Sequence of chain 27.C:
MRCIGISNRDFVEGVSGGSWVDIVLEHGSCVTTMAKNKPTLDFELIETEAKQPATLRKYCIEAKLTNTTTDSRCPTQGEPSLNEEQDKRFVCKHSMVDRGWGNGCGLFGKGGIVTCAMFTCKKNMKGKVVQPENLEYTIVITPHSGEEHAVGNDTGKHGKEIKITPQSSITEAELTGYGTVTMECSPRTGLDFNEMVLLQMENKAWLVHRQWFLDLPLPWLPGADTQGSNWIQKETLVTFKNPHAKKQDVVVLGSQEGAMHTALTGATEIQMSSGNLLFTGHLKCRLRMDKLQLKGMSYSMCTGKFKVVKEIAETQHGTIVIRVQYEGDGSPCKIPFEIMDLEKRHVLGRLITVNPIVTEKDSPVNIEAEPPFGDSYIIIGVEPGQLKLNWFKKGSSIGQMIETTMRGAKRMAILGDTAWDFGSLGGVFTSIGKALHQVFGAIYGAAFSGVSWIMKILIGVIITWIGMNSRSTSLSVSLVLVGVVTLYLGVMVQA

A protein and the small-molecule ligand that binds it are described below.
Small molecule (SMILES): CC(=O)N[C@@H]1[C@@H](O)[C@H](O)[C@@H](CO)O[C@H]1O

Binding-site contacts:
Ligand atom N2 contacts residue ASN67 of chain 27.C at 2.9 Å (h-bond).
Ligand atom C4 contacts residue ASP66 of chain 27.I at 4.0 Å.
Ligand atom C2 contacts residue ASN67 of chain 27.C at 2.4 Å.
Ligand atom C5 contacts residue ASN67 of chain 27.C at 3.7 Å.
Ligand atom C4 contacts residue GLN65 of chain 27.I at 3.3 Å.
Ligand atom C2 contacts residue GLN65 of chain 27.I at 4.4 Å.
Ligand atom C7 contacts residue ASN67 of chain 27.C at 3.7 Å.
Ligand atom O5 contacts residue GLN65 of chain 27.I at 3.7 Å.
Ligand atom C6 contacts residue GLN65 of chain 27.I at 3.5 Å.
Ligand atom O3 contacts residue GLN65 of chain 27.I at 3.6 Å.
Ligand atom C4 contacts residue ASN67 of chain 27.C at 4.3 Å.
Ligand atom C5 contacts residue GLN65 of chain 27.I at 3.7 Å.
Ligand atom C7 contacts residue PHE90 of chain 27.C at 4.4 Å (hydrophobic).
Ligand atom C1 contacts residue ASN67 of chain 27.C at 1.4 Å.
Ligand atom C3 contacts residue ASN67 of chain 27.C at 3.8 Å.
Ligand atom O4 contacts residue GLN65 of chain 27.I at 3.6 Å.
Ligand atom O6 contacts residue ASN67 of chain 27.C at 4.0 Å.
Ligand atom O6 contacts residue GLN65 of chain 27.I at 2.5 Å (h-bond).
Ligand atom C3 contacts residue GLN65 of chain 27.I at 4.0 Å.
Ligand atom O7 contacts residue ASN67 of chain 27.C at 4.1 Å.
Ligand atom O6 contacts residue TYR60 of chain 27.I at 4.2 Å.
Ligand atom O5 contacts residue ASN67 of chain 27.C at 2.4 Å (h-bond).
Ligand atom O4 contacts residue ASP66 of chain 27.I at 2.7 Å (salt-bridge).
Ligand atom C8 contacts residue PHE90 of chain 27.C at 3.7 Å (hydrophobic).

Sequence of chain 27.I:
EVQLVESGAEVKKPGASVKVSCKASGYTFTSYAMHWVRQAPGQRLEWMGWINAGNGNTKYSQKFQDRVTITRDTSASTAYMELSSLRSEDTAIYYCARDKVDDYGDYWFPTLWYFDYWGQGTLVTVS